Sequence of chain 1.A:
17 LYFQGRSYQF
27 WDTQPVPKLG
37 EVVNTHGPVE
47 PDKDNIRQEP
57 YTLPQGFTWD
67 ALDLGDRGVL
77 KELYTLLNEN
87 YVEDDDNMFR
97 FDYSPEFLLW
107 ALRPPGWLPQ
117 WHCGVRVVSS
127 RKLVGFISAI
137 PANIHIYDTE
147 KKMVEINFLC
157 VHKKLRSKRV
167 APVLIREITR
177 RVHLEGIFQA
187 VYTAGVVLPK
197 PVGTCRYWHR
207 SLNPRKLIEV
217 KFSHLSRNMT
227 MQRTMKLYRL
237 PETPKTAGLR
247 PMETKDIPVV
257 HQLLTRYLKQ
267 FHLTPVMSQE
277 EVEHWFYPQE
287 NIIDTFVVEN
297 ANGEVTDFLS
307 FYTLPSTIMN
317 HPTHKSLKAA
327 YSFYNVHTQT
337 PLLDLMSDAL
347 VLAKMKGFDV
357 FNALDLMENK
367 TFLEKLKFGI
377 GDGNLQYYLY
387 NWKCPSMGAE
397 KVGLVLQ

This small molecule binds to this protein.
Small molecule (SMILES): Cc1nn(C)c(C)c1NS(=O)(=O)c1c(Cl)cc(-c2ccnc(N3CCN(C)CC3)c2)cc1Cl

Binding-site contacts:
Ligand atom O contacts residue HIS205 of chain 1.A at 2.8 Å (h-bond).
Ligand atom N1 contacts residue SER312 of chain 1.A at 2.8 Å (h-bond).
Ligand atom C2 contacts residue PHE95 of chain 1.A at 3.7 Å (hydrophobic).
Ligand atom CL contacts residue TYR327 of chain 1.A at 2.7 Å.
Ligand atom C21 contacts residue GLN403 of chain 1.A at 3.0 Å.
Ligand atom C8 contacts residue THR189 of chain 1.A at 3.6 Å.
Ligand atom O1 contacts residue PHE218 of chain 1.A at 3.8 Å.
Ligand atom N5 contacts residue SER312 of chain 1.A at 3.6 Å (h-bond).
Ligand atom N2 contacts residue GLN403 of chain 1.A at 3.1 Å (h-bond).
Ligand atom C12 contacts residue SER312 of chain 1.A at 3.8 Å.
Ligand atom C2 contacts residue SER312 of chain 1.A at 3.6 Å.
Ligand atom N contacts residue GLY191 of chain 1.A at 3.6 Å (h-bond).
Ligand atom C10 contacts residue MYA1 of chain 1.D at 3.8 Å.
Ligand atom C contacts residue PHE218 of chain 1.A at 3.4 Å (hydrophobic).
Ligand atom C contacts residue LEU323 of chain 1.A at 3.6 Å (hydrophobic).
Ligand atom C7 contacts residue TYR203 of chain 1.A at 3.3 Å (hydrophobic).
Ligand atom N1 contacts residue PHE95 of chain 1.A at 3.5 Å.
Ligand atom C11 contacts residue TYR203 of chain 1.A at 3.7 Å (hydrophobic).
Ligand atom C16 contacts residue TYR203 of chain 1.A at 3.8 Å (hydrophobic).
Ligand atom C3 contacts residue GLY191 of chain 1.A at 3.5 Å.
Ligand atom CL1 contacts residue GLY379 of chain 1.A at 3.6 Å.
Ligand atom S contacts residue HIS205 of chain 1.A at 3.5 Å.
Ligand atom N5 contacts residue PHE95 of chain 1.A at 3.7 Å.
Ligand atom C1 contacts residue ASP90 of chain 1.A at 3.8 Å.
Ligand atom C21 contacts residue LEU402 of chain 1.A at 3.5 Å (hydrophobic).
Ligand atom C17 contacts residue TYR203 of chain 1.A at 3.5 Å (hydrophobic).
Ligand atom N2 contacts residue ASN153 of chain 1.A at 3.6 Å (h-bond).
Ligand atom C5 contacts residue TYR203 of chain 1.A at 3.6 Å (hydrophobic).
Ligand atom CL contacts residue PHE97 of chain 1.A at 3.8 Å.
Ligand atom C8 contacts residue ASN153 of chain 1.A at 3.6 Å.
Ligand atom O1 contacts residue HIS205 of chain 1.A at 3.1 Å.
Ligand atom C8 contacts residue MYA1 of chain 1.D at 3.8 Å.
Ligand atom C2 contacts residue PHE97 of chain 1.A at 3.7 Å (hydrophobic).
Ligand atom N2 contacts residue THR189 of chain 1.A at 3.7 Å.
Ligand atom C2 contacts residue VAL88 of chain 1.A at 3.6 Å (hydrophobic).
Ligand atom C9 contacts residue LEU402 of chain 1.A at 3.8 Å (hydrophobic).
Ligand atom C21 contacts residue THR189 of chain 1.A at 3.1 Å.
Ligand atom C5 contacts residue PHE97 of chain 1.A at 3.4 Å (hydrophobic).
Ligand atom C9 contacts residue GLN403 of chain 1.A at 3.6 Å.
Ligand atom C21 contacts residue ASN153 of chain 1.A at 3.4 Å.